A small-molecule ligand and the protein it binds are described below.
Small molecule (SMILES): Nc1ncnc2c1c(OC(F)F)nn2[C@@H]1O[C@H](COS(=O)(=O)NC(=O)[C@@H](N)Cc2ccc(O)cc2)[C@@H](O)[C@H]1O

Sequence of chain 1.A:
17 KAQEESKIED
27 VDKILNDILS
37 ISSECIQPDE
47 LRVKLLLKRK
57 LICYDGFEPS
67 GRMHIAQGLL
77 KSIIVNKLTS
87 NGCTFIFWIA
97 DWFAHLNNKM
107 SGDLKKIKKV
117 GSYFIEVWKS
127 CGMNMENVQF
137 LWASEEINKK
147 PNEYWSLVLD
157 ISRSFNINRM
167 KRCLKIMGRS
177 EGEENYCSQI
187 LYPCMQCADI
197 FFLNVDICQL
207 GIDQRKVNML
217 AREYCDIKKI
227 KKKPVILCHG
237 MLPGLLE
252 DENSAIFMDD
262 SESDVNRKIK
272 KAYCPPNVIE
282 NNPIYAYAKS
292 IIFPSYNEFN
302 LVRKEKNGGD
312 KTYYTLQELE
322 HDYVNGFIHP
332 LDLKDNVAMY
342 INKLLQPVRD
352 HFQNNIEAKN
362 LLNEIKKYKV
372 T

Binding-site contacts:
Ligand atom C04 contacts residue LEU238 of chain 1.A at 3.4 Å (hydrophobic).
Ligand atom C24 contacts residue TYR188 of chain 1.A at 3.5 Å (hydrophobic).
Ligand atom O37 contacts residue LEU206 of chain 1.A at 3.4 Å.
Ligand atom N05 contacts residue HIS235 of chain 1.A at 3.3 Å (h-bond).
Ligand atom O30 contacts residue TYR60 of chain 1.A at 2.6 Å (h-bond).
Ligand atom N03 contacts residue ALA72 of chain 1.A at 3.5 Å.
Ligand atom C28 contacts residue TYR60 of chain 1.A at 3.3 Å (hydrophobic).
Ligand atom O39 contacts residue ASP209 of chain 1.A at 2.7 Å (salt-bridge).
Ligand atom N33 contacts residue GLN210 of chain 1.A at 2.9 Å (h-bond).
Ligand atom C24 contacts residue GLN210 of chain 1.A at 3.1 Å.
Ligand atom C18 contacts residue GLN73 of chain 1.A at 3.3 Å.
Ligand atom O37 contacts residue GLY207 of chain 1.A at 3.3 Å (h-bond).
Ligand atom C23 contacts residue GLN210 of chain 1.A at 3.4 Å.
Ligand atom C27 contacts residue GLY62 of chain 1.A at 3.4 Å.
Ligand atom O39 contacts residue GLY207 of chain 1.A at 3.0 Å (h-bond).
Ligand atom C29 contacts residue GLN192 of chain 1.A at 3.5 Å.
Ligand atom N33 contacts residue TYR188 of chain 1.A at 2.7 Å (h-bond).
Ligand atom O34 contacts residue GLN210 of chain 1.A at 2.8 Å (h-bond).
Ligand atom C32 contacts residue GLN192 of chain 1.A at 3.4 Å.
Ligand atom O34 contacts residue ILE172 of chain 1.A at 2.8 Å (h-bond).
Ligand atom C29 contacts residue ASP195 of chain 1.A at 3.3 Å.
Ligand atom O30 contacts residue ASP195 of chain 1.A at 2.6 Å (salt-bridge).
Ligand atom N33 contacts residue ILE172 of chain 1.A at 2.9 Å (h-bond).
Ligand atom C31 contacts residue ASP195 of chain 1.A at 3.2 Å.
Ligand atom C29 contacts residue TYR60 of chain 1.A at 3.4 Å (hydrophobic).
Ligand atom O16 contacts residue GLN73 of chain 1.A at 3.4 Å.
Ligand atom O19 contacts residue GLN73 of chain 1.A at 3.0 Å (h-bond).
Ligand atom O30 contacts residue TRP94 of chain 1.A at 3.4 Å.
Ligand atom N33 contacts residue GLN192 of chain 1.A at 3.0 Å (h-bond).
Ligand atom N03 contacts residue LEU238 of chain 1.A at 2.8 Å (h-bond).
Ligand atom C25 contacts residue TYR188 of chain 1.A at 3.3 Å (hydrophobic).
Ligand atom O37 contacts residue ASP61 of chain 1.A at 2.7 Å (salt-bridge).
Ligand atom C28 contacts residue GLN192 of chain 1.A at 3.5 Å.
Ligand atom C29 contacts residue TRP94 of chain 1.A at 3.4 Å (hydrophobic).
Ligand atom C18 contacts residue GLY62 of chain 1.A at 3.0 Å.
Ligand atom C26 contacts residue GLN192 of chain 1.A at 3.4 Å.
Ligand atom O21 contacts residue GLU64 of chain 1.A at 3.1 Å (salt-bridge).
Ligand atom N01 contacts residue LEU238 of chain 1.A at 3.2 Å (h-bond).
Ligand atom C27 contacts residue GLN192 of chain 1.A at 3.5 Å.
Ligand atom N01 contacts residue HIS70 of chain 1.A at 3.4 Å (h-bond).